A protein and the small-molecule ligand that binds it are described below.
Small molecule (SMILES): OC[C@H]1O[C@@H](O[C@H]2[C@H](O)[C@@H](O)[C@H](O)O[C@@H]2CO)[C@H](O)[C@@H](O)[C@@H]1O

Binding-site contacts:
Ligand atom C3 contacts residue TYR188 of chain 1.B at 3.6 Å (hydrophobic).
Ligand atom O4 contacts residue THR153 of chain 1.B at 3.1 Å (h-bond).
Ligand atom O4 contacts residue GLC1 of chain 1.E at 3.1 Å.
Ligand atom C3 contacts residue GLY155 of chain 1.B at 4.0 Å.
Ligand atom O4 contacts residue GLY155 of chain 1.B at 3.5 Å (h-bond).
Ligand atom O3 contacts residue GLU239 of chain 1.B at 2.5 Å (salt-bridge).
Ligand atom O3 contacts residue TRP184 of chain 1.B at 4.0 Å.
Ligand atom O6 contacts residue THR153 of chain 1.B at 3.0 Å (h-bond).
Ligand atom O2 contacts residue PRO154 of chain 1.B at 3.6 Å.
Ligand atom O6 contacts residue LEU152 of chain 1.B at 3.9 Å.
Ligand atom O2 contacts residue TRP146 of chain 1.B at 3.1 Å.
Ligand atom O2 contacts residue GLY155 of chain 1.B at 3.9 Å.
Ligand atom O4 contacts residue PRO154 of chain 1.B at 3.8 Å.
Ligand atom O3 contacts residue TYR188 of chain 1.B at 2.8 Å (h-bond).
Ligand atom C3 contacts residue GLU239 of chain 1.B at 3.3 Å.
Ligand atom C4 contacts residue TYR69 of chain 1.B at 3.9 Å (hydrophobic).
Ligand atom O3 contacts residue TRP146 of chain 1.B at 3.3 Å.
Ligand atom C5 contacts residue ARG68 of chain 1.B at 3.5 Å.
Ligand atom O4 contacts residue VAL70 of chain 1.B at 4.0 Å.
Ligand atom O6 contacts residue ARG68 of chain 1.B at 2.8 Å (salt-bridge).
Ligand atom C4 contacts residue THR153 of chain 1.B at 3.9 Å.
Ligand atom O2 contacts residue TYR188 of chain 1.B at 4.0 Å.
Ligand atom C6 contacts residue TRP184 of chain 1.B at 3.7 Å (hydrophobic).
Ligand atom O6 contacts residue TYR69 of chain 1.B at 4.0 Å.
Ligand atom O4 contacts residue GLU239 of chain 1.B at 2.7 Å (salt-bridge).
Ligand atom C2 contacts residue GLY155 of chain 1.B at 3.6 Å.
Ligand atom C2 contacts residue TYR188 of chain 1.B at 3.5 Å (hydrophobic).
Ligand atom O3 contacts residue MET144 of chain 1.B at 3.7 Å.
Ligand atom C6 contacts residue ARG68 of chain 1.B at 3.2 Å.
Ligand atom C2 contacts residue THR153 of chain 1.B at 3.7 Å.
Ligand atom C4 contacts residue GLU239 of chain 1.B at 3.6 Å.
Ligand atom C6 contacts residue THR153 of chain 1.B at 3.0 Å.
Ligand atom C5 contacts residue THR153 of chain 1.B at 3.4 Å.
Ligand atom C6 contacts residue LEU152 of chain 1.B at 3.7 Å (hydrophobic).
Ligand atom O2 contacts residue LEU152 of chain 1.B at 4.0 Å.
Ligand atom O5 contacts residue TYR69 of chain 1.B at 3.7 Å.
Ligand atom O2 contacts residue THR153 of chain 1.B at 2.8 Å (h-bond).
Ligand atom C6 contacts residue TYR69 of chain 1.B at 3.5 Å (hydrophobic).
Ligand atom C1 contacts residue THR153 of chain 1.B at 4.0 Å.
Ligand atom O5 contacts residue TRP184 of chain 1.B at 3.8 Å.

Sequence of chain 1.B:
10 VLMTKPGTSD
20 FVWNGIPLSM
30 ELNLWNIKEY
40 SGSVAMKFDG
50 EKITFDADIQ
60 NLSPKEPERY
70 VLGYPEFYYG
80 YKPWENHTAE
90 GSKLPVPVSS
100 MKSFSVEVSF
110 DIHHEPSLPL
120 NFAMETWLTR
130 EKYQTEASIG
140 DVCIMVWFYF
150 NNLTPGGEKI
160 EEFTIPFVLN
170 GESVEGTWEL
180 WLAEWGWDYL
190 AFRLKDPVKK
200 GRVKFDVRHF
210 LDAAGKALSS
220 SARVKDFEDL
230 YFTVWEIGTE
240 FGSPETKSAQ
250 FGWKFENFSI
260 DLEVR